Binding-site contacts:
Ligand atom O5B contacts residue ASN500 of chain 1.B at 4.3 Å.
Ligand atom C0A contacts residue ASN500 of chain 1.B at 3.7 Å.
Ligand atom O5B contacts residue LYS504 of chain 1.B at 4.4 Å.
Ligand atom CN contacts residue LEU641 of chain 1.B at 4.4 Å (hydrophobic).
Ligand atom O8 contacts residue HIS651 of chain 1.B at 3.9 Å.
Ligand atom P5 contacts residue ASN500 of chain 1.B at 4.4 Å.
Ligand atom CC contacts residue THR649 of chain 1.B at 4.3 Å.
Ligand atom CJ contacts residue GLY645 of chain 1.B at 4.3 Å.
Ligand atom C8 contacts residue HIS651 of chain 1.B at 4.0 Å.
Ligand atom O5A contacts residue ASN500 of chain 1.B at 3.4 Å.
Ligand atom CM contacts residue LEU641 of chain 1.B at 4.2 Å (hydrophobic).

This small molecule binds to this protein.
Small molecule (SMILES): CCCCCCCCCCCCCC(=O)OC[C@@H](O)CO[P](=O)(O)OCC[N+](C)(C)C

Sequence of chain 1.B:
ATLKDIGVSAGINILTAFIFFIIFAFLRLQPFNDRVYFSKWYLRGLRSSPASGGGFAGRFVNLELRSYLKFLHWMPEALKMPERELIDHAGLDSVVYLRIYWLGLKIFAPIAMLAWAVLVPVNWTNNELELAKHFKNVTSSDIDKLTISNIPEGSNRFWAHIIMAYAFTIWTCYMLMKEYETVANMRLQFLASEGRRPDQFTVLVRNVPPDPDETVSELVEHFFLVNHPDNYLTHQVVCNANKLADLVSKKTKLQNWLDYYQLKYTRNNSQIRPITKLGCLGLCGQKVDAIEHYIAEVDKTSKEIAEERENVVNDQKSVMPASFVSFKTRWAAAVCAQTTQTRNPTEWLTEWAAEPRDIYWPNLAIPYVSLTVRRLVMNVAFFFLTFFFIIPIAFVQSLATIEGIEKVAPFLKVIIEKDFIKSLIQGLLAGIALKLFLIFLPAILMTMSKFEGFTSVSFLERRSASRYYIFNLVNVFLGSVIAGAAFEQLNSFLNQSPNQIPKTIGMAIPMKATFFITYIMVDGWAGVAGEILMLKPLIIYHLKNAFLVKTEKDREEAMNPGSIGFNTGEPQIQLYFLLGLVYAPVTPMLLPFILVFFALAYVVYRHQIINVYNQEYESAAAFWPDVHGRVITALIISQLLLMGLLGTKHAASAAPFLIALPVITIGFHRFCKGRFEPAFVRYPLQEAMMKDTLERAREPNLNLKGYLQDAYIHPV